Binding-site contacts:
Ligand atom C24 contacts residue LEU21 of chain 1.B at 3.7 Å (hydrophobic).
Ligand atom C41 contacts residue THR92 of chain 1.B at 3.4 Å.
Ligand atom C28 contacts residue GLY22 of chain 1.B at 3.7 Å.
Ligand atom N26 contacts residue GLY94 of chain 1.B at 3.8 Å.
Ligand atom C6 contacts residue ALA42 of chain 1.B at 3.7 Å (hydrophobic).
Ligand atom N26 contacts residue ASN95 of chain 1.B at 3.4 Å (h-bond).
Ligand atom C10 contacts residue THR88 of chain 1.B at 3.2 Å.
Ligand atom N11 contacts residue THR88 of chain 1.B at 3.4 Å (h-bond).
Ligand atom N1 contacts residue MET91 of chain 1.B at 2.9 Å (h-bond).
Ligand atom C16 contacts residue ASP154 of chain 1.B at 3.6 Å.
Ligand atom C4 contacts residue LEU143 of chain 1.B at 3.6 Å (hydrophobic).
Ligand atom C5 contacts residue LEU143 of chain 1.B at 3.5 Å (hydrophobic).
Ligand atom C1 contacts residue TYR26 of chain 1.B at 3.8 Å (hydrophobic).
Ligand atom C1 contacts residue ALA153 of chain 1.B at 3.6 Å (hydrophobic).
Ligand atom O34 contacts residue GLY22 of chain 1.B at 3.1 Å (h-bond).
Ligand atom C1 contacts residue LEU143 of chain 1.B at 3.6 Å (hydrophobic).
Ligand atom C9 contacts residue LEU143 of chain 1.B at 3.7 Å (hydrophobic).
Ligand atom C25 contacts residue TYR26 of chain 1.B at 3.6 Å (hydrophobic).
Ligand atom N1 contacts residue PHE90 of chain 1.B at 3.8 Å.
Ligand atom C25 contacts residue LEU143 of chain 1.B at 3.8 Å (hydrophobic).
Ligand atom C3 contacts residue LEU21 of chain 1.B at 3.8 Å (hydrophobic).
Ligand atom C41 contacts residue PHE90 of chain 1.B at 3.6 Å (hydrophobic).
Ligand atom N26 contacts residue TYR26 of chain 1.B at 3.7 Å.
Ligand atom N11 contacts residue LEU143 of chain 1.B at 3.7 Å.
Ligand atom O1 contacts residue LEU143 of chain 1.B at 3.7 Å.
Ligand atom C4 contacts residue LEU21 of chain 1.B at 3.7 Å (hydrophobic).
Ligand atom C25 contacts residue ASN95 of chain 1.B at 3.7 Å.
Ligand atom C16 contacts residue TYR26 of chain 1.B at 3.8 Å (hydrophobic).
Ligand atom C10 contacts residue LEU143 of chain 1.B at 3.8 Å (hydrophobic).
Ligand atom C19 contacts residue VAL29 of chain 1.B at 3.8 Å (hydrophobic).
Ligand atom N11 contacts residue GLU89 of chain 1.B at 3.0 Å (salt-bridge).
Ligand atom C10 contacts residue ALA42 of chain 1.B at 3.6 Å (hydrophobic).
Ligand atom N11 contacts residue VAL72 of chain 1.B at 3.7 Å.
Ligand atom C3 contacts residue LEU143 of chain 1.B at 3.7 Å (hydrophobic).
Ligand atom C2 contacts residue MET91 of chain 1.B at 3.3 Å (hydrophobic).
Ligand atom N11 contacts residue ALA42 of chain 1.B at 3.4 Å.
Ligand atom C18 contacts residue VAL29 of chain 1.B at 3.6 Å (hydrophobic).
Ligand atom C33 contacts residue GLY22 of chain 1.B at 3.8 Å.
Ligand atom C6 contacts residue LEU143 of chain 1.B at 3.5 Å (hydrophobic).
Ligand atom C27 contacts residue GLY22 of chain 1.B at 3.5 Å.

The protein below binds the small molecule below.
Small molecule (SMILES): COc1ccccc1-c1c[nH]c2ncc(-c3cncc(C(=O)N(C)C)c3)cc12

Sequence of chain 1.B:
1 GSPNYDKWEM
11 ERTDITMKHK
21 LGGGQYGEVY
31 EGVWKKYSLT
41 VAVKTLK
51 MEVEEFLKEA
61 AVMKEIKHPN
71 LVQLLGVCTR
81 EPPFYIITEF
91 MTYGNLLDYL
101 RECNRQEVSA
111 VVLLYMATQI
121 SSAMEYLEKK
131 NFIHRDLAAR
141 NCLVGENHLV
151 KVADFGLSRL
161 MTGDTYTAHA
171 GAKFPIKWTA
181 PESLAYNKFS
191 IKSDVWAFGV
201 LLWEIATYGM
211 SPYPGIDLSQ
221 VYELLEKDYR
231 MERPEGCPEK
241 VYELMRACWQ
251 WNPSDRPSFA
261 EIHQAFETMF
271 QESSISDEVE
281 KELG